Binding-site contacts:
Ligand atom C5 contacts residue ASN19 of chain 47.Y at 3.3 Å.
Ligand atom C1 contacts residue ASN19 of chain 47.Y at 1.9 Å.
Ligand atom O6 contacts residue ASN19 of chain 47.Y at 4.4 Å.
Ligand atom N2 contacts residue ASN19 of chain 47.Y at 4.0 Å.
Ligand atom C8 contacts residue TYR17 of chain 47.Y at 4.0 Å (hydrophobic).
Ligand atom C2 contacts residue ASN19 of chain 47.Y at 3.4 Å.
Ligand atom C3 contacts residue ASN19 of chain 47.Y at 4.4 Å.
Ligand atom C6 contacts residue ASN19 of chain 47.Y at 4.1 Å.
Ligand atom O5 contacts residue ASN19 of chain 47.Y at 2.2 Å (h-bond).
Ligand atom C4 contacts residue ASN19 of chain 47.Y at 4.5 Å.
Ligand atom O7 contacts residue ASN19 of chain 47.Y at 4.4 Å.

The small molecule below binds the protein below.
Small molecule (SMILES): CC(=O)N[C@H]1[C@H](O[C@H]2[C@H](O)[C@@H](NC(C)=O)CO[C@@H]2CO)O[C@H](CO)[C@@H](O)[C@@H]1O

Sequence of chain 47.Y:
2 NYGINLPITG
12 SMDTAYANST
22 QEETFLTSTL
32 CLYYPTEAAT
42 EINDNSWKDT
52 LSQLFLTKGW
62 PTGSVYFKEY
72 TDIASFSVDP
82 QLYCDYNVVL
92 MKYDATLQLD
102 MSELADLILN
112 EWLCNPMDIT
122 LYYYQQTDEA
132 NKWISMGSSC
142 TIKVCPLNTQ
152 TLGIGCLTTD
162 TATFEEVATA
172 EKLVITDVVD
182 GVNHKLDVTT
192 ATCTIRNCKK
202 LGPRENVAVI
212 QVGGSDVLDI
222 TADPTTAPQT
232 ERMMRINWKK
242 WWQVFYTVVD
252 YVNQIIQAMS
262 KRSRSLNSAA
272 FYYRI